The protein below binds the small molecule below.
Small molecule (SMILES): COc1ccc([C@H](C)c2cc(-c3cn(C)nc3C)[nH]n2)cc1

Sequence of chain 1.B:
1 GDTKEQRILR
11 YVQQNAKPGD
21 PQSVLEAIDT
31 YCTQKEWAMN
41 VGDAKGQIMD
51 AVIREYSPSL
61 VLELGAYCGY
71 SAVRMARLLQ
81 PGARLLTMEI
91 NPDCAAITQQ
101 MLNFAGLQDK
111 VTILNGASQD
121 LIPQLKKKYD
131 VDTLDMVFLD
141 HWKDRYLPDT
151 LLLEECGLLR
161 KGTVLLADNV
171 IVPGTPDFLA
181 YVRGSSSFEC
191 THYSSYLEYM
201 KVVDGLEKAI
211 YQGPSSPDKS

Binding-site contacts:
Ligand atom N10 contacts residue ILE90 of chain 1.B at 3.9 Å.
Ligand atom N10 contacts residue GLY65 of chain 1.B at 3.5 Å.
Ligand atom C12 contacts residue HIS141 of chain 1.B at 3.3 Å.
Ligand atom N04 contacts residue SER118 of chain 1.B at 3.0 Å (h-bond).
Ligand atom C03 contacts residue SER118 of chain 1.B at 3.9 Å.
Ligand atom C11 contacts residue GLU89 of chain 1.B at 3.7 Å.
Ligand atom C07 contacts residue GLY116 of chain 1.B at 3.5 Å.
Ligand atom C17 contacts residue TRP142 of chain 1.B at 3.7 Å (hydrophobic).
Ligand atom C06 contacts residue ARG145 of chain 1.B at 3.5 Å.
Ligand atom C06 contacts residue TRP142 of chain 1.B at 3.5 Å (hydrophobic).
Ligand atom N09 contacts residue GLY65 of chain 1.B at 3.8 Å.
Ligand atom N10 contacts residue GLU89 of chain 1.B at 2.7 Å (salt-bridge).
Ligand atom C18 contacts residue TRP142 of chain 1.B at 3.4 Å (hydrophobic).
Ligand atom C06 contacts residue ILE90 of chain 1.B at 3.8 Å (hydrophobic).
Ligand atom C20 contacts residue TRP142 of chain 1.B at 3.6 Å (hydrophobic).
Ligand atom C06 contacts residue GLN119 of chain 1.B at 3.7 Å.
Ligand atom C03 contacts residue ILE90 of chain 1.B at 3.8 Å (hydrophobic).
Ligand atom C06 contacts residue SER118 of chain 1.B at 3.8 Å.
Ligand atom N04 contacts residue ALA117 of chain 1.B at 3.7 Å.
Ligand atom C16 contacts residue HIS141 of chain 1.B at 3.5 Å.
Ligand atom C01 contacts residue TRP142 of chain 1.B at 3.5 Å (hydrophobic).
Ligand atom C07 contacts residue MET88 of chain 1.B at 3.6 Å (hydrophobic).
Ligand atom C08 contacts residue ILE90 of chain 1.B at 3.6 Å (hydrophobic).
Ligand atom C11 contacts residue GLY65 of chain 1.B at 3.6 Å.
Ligand atom C02 contacts residue HIS141 of chain 1.B at 3.8 Å.
Ligand atom N05 contacts residue SER118 of chain 1.B at 3.9 Å.
Ligand atom C17 contacts residue HIS141 of chain 1.B at 3.4 Å.
Ligand atom O21 contacts residue TRP142 of chain 1.B at 3.9 Å.
Ligand atom C12 contacts residue TRP142 of chain 1.B at 3.8 Å (hydrophobic).
Ligand atom C16 contacts residue ASP140 of chain 1.B at 3.6 Å.
Ligand atom C15 contacts residue TYR67 of chain 1.B at 3.7 Å (hydrophobic).
Ligand atom C02 contacts residue ILE90 of chain 1.B at 3.6 Å (hydrophobic).
Ligand atom N05 contacts residue ILE90 of chain 1.B at 3.6 Å.
Ligand atom C01 contacts residue ILE90 of chain 1.B at 3.8 Å (hydrophobic).
Ligand atom C07 contacts residue ILE90 of chain 1.B at 3.8 Å (hydrophobic).
Ligand atom C19 contacts residue TRP142 of chain 1.B at 3.4 Å (hydrophobic).
Ligand atom N09 contacts residue GLU89 of chain 1.B at 3.4 Å (salt-bridge).
Ligand atom C08 contacts residue HIS141 of chain 1.B at 3.6 Å.
Ligand atom C15 contacts residue GLU89 of chain 1.B at 3.7 Å.
Ligand atom N09 contacts residue ILE90 of chain 1.B at 3.1 Å (h-bond).